Sequence of chain 1.A:
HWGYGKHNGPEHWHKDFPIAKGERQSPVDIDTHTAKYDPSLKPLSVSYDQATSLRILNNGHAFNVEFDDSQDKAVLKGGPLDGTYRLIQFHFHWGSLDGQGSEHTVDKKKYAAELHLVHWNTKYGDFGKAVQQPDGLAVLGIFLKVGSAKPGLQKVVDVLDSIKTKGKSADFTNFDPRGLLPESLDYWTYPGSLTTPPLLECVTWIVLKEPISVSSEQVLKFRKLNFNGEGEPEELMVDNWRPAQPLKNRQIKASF

This protein binds this small molecule.
Small molecule (SMILES): CCN[C@H]1CN(CCOC)S(=O)(=O)c2sc(S(N)(=O)=O)cc21

Binding-site contacts:
Ligand atom O2A contacts residue ZN1 of chain 1.C at 3.1 Å.
Ligand atom O2A contacts residue VAL141 of chain 1.A at 3.8 Å.
Ligand atom O1A contacts residue THR197 of chain 1.A at 2.9 Å (h-bond).
Ligand atom C12 contacts residue PRO200 of chain 1.A at 3.8 Å (hydrophobic).
Ligand atom O2A contacts residue HIS118 of chain 1.A at 3.6 Å (h-bond).
Ligand atom C12 contacts residue LEU196 of chain 1.A at 3.9 Å (hydrophobic).
Ligand atom O13 contacts residue PRO200 of chain 1.A at 3.8 Å.
Ligand atom O2A contacts residue HIS93 of chain 1.A at 3.5 Å.
Ligand atom C3 contacts residue HIS93 of chain 1.A at 3.8 Å.
Ligand atom N15 contacts residue THR198 of chain 1.A at 3.2 Å (h-bond).
Ligand atom C10 contacts residue THR198 of chain 1.A at 3.3 Å.
Ligand atom C3 contacts residue ZN1 of chain 1.C at 4.0 Å.
Ligand atom S1 contacts residue ZN1 of chain 1.C at 3.0 Å.
Ligand atom N21 contacts residue ZN1 of chain 1.C at 1.9 Å.
Ligand atom S2 contacts residue VAL120 of chain 1.A at 3.6 Å.
Ligand atom N21 contacts residue HIS118 of chain 1.A at 3.5 Å (h-bond).
Ligand atom O1A contacts residue ZN1 of chain 1.C at 4.0 Å.
Ligand atom O1A contacts residue TRP207 of chain 1.A at 4.0 Å.
Ligand atom C16 contacts residue THR198 of chain 1.A at 3.4 Å.
Ligand atom O3B contacts residue PHE129 of chain 1.A at 3.8 Å.
Ligand atom O3B contacts residue GLN91 of chain 1.A at 3.1 Å (h-bond).
Ligand atom S1 contacts residue THR197 of chain 1.A at 3.8 Å.
Ligand atom N21 contacts residue HIS95 of chain 1.A at 3.4 Å (h-bond).
Ligand atom C4 contacts residue THR198 of chain 1.A at 3.2 Å.
Ligand atom S2 contacts residue LEU196 of chain 1.A at 3.8 Å.
Ligand atom S1 contacts residue HIS118 of chain 1.A at 4.0 Å.
Ligand atom N21 contacts residue THR197 of chain 1.A at 2.9 Å (h-bond).
Ligand atom C6 contacts residue LEU196 of chain 1.A at 4.0 Å (hydrophobic).
Ligand atom S7 contacts residue PHE129 of chain 1.A at 3.9 Å.
Ligand atom N21 contacts residue HIS93 of chain 1.A at 3.3 Å (h-bond).
Ligand atom O1A contacts residue LEU196 of chain 1.A at 3.2 Å.
Ligand atom O4B contacts residue LEU196 of chain 1.A at 4.0 Å.
Ligand atom C17 contacts residue TRP4 of chain 1.A at 3.6 Å (hydrophobic).
Ligand atom O4B contacts residue PHE129 of chain 1.A at 3.0 Å.
Ligand atom S1 contacts residue HIS93 of chain 1.A at 3.8 Å.
Ligand atom O4B contacts residue VAL120 of chain 1.A at 4.0 Å.
Ligand atom C5 contacts residue THR198 of chain 1.A at 3.5 Å.
Ligand atom C11 contacts residue PHE129 of chain 1.A at 3.9 Å (hydrophobic).
Ligand atom O2A contacts residue VAL120 of chain 1.A at 4.0 Å.
Ligand atom C17 contacts residue HIS63 of chain 1.A at 3.6 Å.